Sequence of chain 1.D:
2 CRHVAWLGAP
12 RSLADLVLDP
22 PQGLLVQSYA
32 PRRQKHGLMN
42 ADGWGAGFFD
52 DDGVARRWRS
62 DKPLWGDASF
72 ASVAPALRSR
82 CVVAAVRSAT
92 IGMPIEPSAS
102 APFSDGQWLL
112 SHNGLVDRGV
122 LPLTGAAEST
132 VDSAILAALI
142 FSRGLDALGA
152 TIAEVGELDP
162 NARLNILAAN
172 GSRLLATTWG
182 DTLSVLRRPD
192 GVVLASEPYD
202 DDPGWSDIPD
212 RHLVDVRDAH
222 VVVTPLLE

Binding-site contacts:
Ligand atom N contacts residue LEU116 of chain 1.D at 4.1 Å.
Ligand atom OE1 contacts residue ASN114 of chain 1.D at 3.0 Å (h-bond).
Ligand atom NE2 contacts residue ASN114 of chain 1.D at 4.1 Å.
Ligand atom CA contacts residue GLY115 of chain 1.D at 3.5 Å.
Ligand atom CG contacts residue SER89 of chain 1.D at 3.2 Å.
Ligand atom O contacts residue ASP133 of chain 1.D at 4.0 Å.
Ligand atom C contacts residue VAL132 of chain 1.D at 3.8 Å (hydrophobic).
Ligand atom CD contacts residue SER89 of chain 1.D at 3.6 Å.
Ligand atom OXT contacts residue VAL132 of chain 1.D at 4.0 Å.
Ligand atom OXT contacts residue ARG88 of chain 1.D at 2.7 Å (salt-bridge).
Ligand atom CD contacts residue ASN114 of chain 1.D at 3.9 Å.
Ligand atom NE2 contacts residue SER89 of chain 1.D at 3.1 Å (h-bond).
Ligand atom N contacts residue THR91 of chain 1.D at 2.9 Å (h-bond).
Ligand atom O contacts residue VAL132 of chain 1.D at 3.5 Å.
Ligand atom N contacts residue ASP133 of chain 1.D at 2.8 Å (salt-bridge).
Ligand atom CB contacts residue CYS2 of chain 1.D at 3.7 Å (hydrophobic).
Ligand atom CA contacts residue SER134 of chain 1.D at 3.2 Å.
Ligand atom CG contacts residue THR91 of chain 1.D at 3.6 Å.
Ligand atom CA contacts residue THR91 of chain 1.D at 3.9 Å.
Ligand atom CG contacts residue CYS2 of chain 1.D at 3.9 Å (hydrophobic).
Ligand atom C contacts residue SER134 of chain 1.D at 4.1 Å.
Ligand atom C contacts residue THR91 of chain 1.D at 4.0 Å.
Ligand atom O contacts residue ARG88 of chain 1.D at 3.1 Å (salt-bridge).
Ligand atom NE2 contacts residue CYS2 of chain 1.D at 3.2 Å (h-bond).
Ligand atom CB contacts residue GLY115 of chain 1.D at 3.0 Å.
Ligand atom O contacts residue ALA90 of chain 1.D at 3.8 Å.
Ligand atom N contacts residue SER134 of chain 1.D at 3.9 Å.
Ligand atom C contacts residue ARG88 of chain 1.D at 3.6 Å.
Ligand atom CA contacts residue ASP133 of chain 1.D at 3.4 Å.
Ligand atom NE2 contacts residue GLY115 of chain 1.D at 4.1 Å.
Ligand atom OE1 contacts residue CYS2 of chain 1.D at 3.0 Å (h-bond).
Ligand atom C contacts residue ASP133 of chain 1.D at 4.0 Å.
Ligand atom CD contacts residue CYS2 of chain 1.D at 3.3 Å (hydrophobic).
Ligand atom OE1 contacts residue GLY115 of chain 1.D at 2.9 Å (h-bond).
Ligand atom N contacts residue GLY115 of chain 1.D at 3.0 Å (h-bond).
Ligand atom O contacts residue MET94 of chain 1.D at 3.7 Å.
Ligand atom CG contacts residue GLY115 of chain 1.D at 3.0 Å.
Ligand atom CD contacts residue GLY115 of chain 1.D at 3.3 Å.
Ligand atom O contacts residue THR91 of chain 1.D at 3.1 Å (h-bond).
Ligand atom CB contacts residue SER134 of chain 1.D at 3.8 Å.

The small molecule below binds the protein below.
Small molecule (SMILES): NC(=O)CC[C@H](N)C(=O)O